Sequence of chain 2.A:
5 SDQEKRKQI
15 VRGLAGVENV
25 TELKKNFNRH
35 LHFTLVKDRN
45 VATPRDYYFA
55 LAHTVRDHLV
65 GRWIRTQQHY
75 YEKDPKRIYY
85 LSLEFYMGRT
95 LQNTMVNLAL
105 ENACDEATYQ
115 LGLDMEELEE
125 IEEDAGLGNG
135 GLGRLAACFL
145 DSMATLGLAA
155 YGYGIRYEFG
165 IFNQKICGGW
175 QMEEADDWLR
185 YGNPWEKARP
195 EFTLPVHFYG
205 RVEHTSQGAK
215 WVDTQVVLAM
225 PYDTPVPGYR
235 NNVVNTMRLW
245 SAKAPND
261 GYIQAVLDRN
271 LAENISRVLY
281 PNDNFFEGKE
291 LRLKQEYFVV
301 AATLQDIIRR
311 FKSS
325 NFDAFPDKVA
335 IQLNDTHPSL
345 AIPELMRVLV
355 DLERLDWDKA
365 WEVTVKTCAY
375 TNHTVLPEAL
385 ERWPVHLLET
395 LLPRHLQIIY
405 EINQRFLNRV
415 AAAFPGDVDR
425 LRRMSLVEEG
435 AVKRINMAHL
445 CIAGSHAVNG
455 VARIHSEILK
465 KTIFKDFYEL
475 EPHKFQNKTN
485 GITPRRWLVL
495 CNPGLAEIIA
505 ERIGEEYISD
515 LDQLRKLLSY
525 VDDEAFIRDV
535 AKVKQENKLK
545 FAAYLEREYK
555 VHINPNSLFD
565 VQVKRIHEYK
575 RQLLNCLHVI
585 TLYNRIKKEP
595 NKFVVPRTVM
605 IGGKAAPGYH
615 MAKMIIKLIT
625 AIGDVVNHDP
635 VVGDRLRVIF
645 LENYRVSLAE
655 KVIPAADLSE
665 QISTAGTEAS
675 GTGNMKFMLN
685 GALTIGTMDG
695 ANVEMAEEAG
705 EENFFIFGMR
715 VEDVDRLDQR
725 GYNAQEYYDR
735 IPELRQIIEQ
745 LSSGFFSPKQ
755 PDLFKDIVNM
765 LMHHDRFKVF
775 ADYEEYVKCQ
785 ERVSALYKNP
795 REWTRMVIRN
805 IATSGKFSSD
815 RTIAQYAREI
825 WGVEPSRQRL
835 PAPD

Binding-site contacts:
Ligand atom C6 contacts residue VAL40 of chain 1.A at 3.4 Å (hydrophobic).
Ligand atom C8 contacts residue LYS191 of chain 2.A at 3.7 Å.
Ligand atom C22 contacts residue HIS57 of chain 1.A at 3.7 Å.
Ligand atom C8 contacts residue GLU190 of chain 2.A at 3.7 Å.
Ligand atom C4 contacts residue GLU190 of chain 2.A at 3.7 Å.
Ligand atom O2 contacts residue LYS191 of chain 2.A at 2.7 Å.
Ligand atom C7 contacts residue VAL40 of chain 1.A at 3.3 Å (hydrophobic).
Ligand atom N1 contacts residue LYS191 of chain 2.A at 3.7 Å.
Ligand atom C7 contacts residue THR38 of chain 1.A at 3.3 Å.
Ligand atom C7 contacts residue ARG60 of chain 2.A at 2.9 Å.
Ligand atom C2 contacts residue PRO229 of chain 2.A at 3.7 Å (hydrophobic).
Ligand atom C4 contacts residue ARG60 of chain 2.A at 3.2 Å.
Ligand atom C1 contacts residue TRP67 of chain 2.A at 3.7 Å (hydrophobic).
Ligand atom F1 contacts residue PRO188 of chain 1.A at 2.8 Å.
Ligand atom C17 contacts residue THR38 of chain 1.A at 3.3 Å.
Ligand atom F1 contacts residue PHE53 of chain 1.A at 3.6 Å.
Ligand atom N1 contacts residue GLU190 of chain 2.A at 2.8 Å (salt-bridge).
Ligand atom C3 contacts residue TRP189 of chain 2.A at 3.1 Å (hydrophobic).
Ligand atom N1 contacts residue ARG60 of chain 2.A at 3.5 Å (salt-bridge).
Ligand atom C23 contacts residue HIS57 of chain 1.A at 3.5 Å.
Ligand atom C6 contacts residue ARG60 of chain 2.A at 3.5 Å.
Ligand atom C3 contacts residue PRO188 of chain 2.A at 3.5 Å (hydrophobic).
Ligand atom C10 contacts residue THR38 of chain 1.A at 3.5 Å.
Ligand atom CL1 contacts residue VAL64 of chain 2.A at 3.1 Å.
Ligand atom F1 contacts residue ASN187 of chain 1.A at 3.1 Å.
Ligand atom O1 contacts residue GLU190 of chain 2.A at 3.3 Å (salt-bridge).
Ligand atom C1 contacts residue ARG60 of chain 2.A at 3.6 Å.
Ligand atom C19 contacts residue HIS57 of chain 1.A at 3.4 Å.
Ligand atom C20 contacts residue HIS57 of chain 1.A at 3.6 Å.
Ligand atom F1 contacts residue GLY186 of chain 1.A at 3.3 Å.
Ligand atom C5 contacts residue ARG60 of chain 2.A at 3.1 Å.
Ligand atom C22 contacts residue PHE53 of chain 1.A at 3.5 Å (hydrophobic).
Ligand atom C2 contacts residue TRP189 of chain 2.A at 3.7 Å (hydrophobic).
Ligand atom C18 contacts residue HIS57 of chain 1.A at 3.3 Å.
Ligand atom C5 contacts residue VAL40 of chain 1.A at 3.4 Å (hydrophobic).
Ligand atom C8 contacts residue ARG60 of chain 2.A at 3.6 Å.
Ligand atom N2 contacts residue THR38 of chain 1.A at 2.6 Å (h-bond).
Ligand atom CL1 contacts residue TRP67 of chain 2.A at 3.4 Å.
Ligand atom C2 contacts residue TRP67 of chain 2.A at 3.6 Å (hydrophobic).
Ligand atom C9 contacts residue THR38 of chain 1.A at 3.6 Å.

Sequence of chain 1.A:
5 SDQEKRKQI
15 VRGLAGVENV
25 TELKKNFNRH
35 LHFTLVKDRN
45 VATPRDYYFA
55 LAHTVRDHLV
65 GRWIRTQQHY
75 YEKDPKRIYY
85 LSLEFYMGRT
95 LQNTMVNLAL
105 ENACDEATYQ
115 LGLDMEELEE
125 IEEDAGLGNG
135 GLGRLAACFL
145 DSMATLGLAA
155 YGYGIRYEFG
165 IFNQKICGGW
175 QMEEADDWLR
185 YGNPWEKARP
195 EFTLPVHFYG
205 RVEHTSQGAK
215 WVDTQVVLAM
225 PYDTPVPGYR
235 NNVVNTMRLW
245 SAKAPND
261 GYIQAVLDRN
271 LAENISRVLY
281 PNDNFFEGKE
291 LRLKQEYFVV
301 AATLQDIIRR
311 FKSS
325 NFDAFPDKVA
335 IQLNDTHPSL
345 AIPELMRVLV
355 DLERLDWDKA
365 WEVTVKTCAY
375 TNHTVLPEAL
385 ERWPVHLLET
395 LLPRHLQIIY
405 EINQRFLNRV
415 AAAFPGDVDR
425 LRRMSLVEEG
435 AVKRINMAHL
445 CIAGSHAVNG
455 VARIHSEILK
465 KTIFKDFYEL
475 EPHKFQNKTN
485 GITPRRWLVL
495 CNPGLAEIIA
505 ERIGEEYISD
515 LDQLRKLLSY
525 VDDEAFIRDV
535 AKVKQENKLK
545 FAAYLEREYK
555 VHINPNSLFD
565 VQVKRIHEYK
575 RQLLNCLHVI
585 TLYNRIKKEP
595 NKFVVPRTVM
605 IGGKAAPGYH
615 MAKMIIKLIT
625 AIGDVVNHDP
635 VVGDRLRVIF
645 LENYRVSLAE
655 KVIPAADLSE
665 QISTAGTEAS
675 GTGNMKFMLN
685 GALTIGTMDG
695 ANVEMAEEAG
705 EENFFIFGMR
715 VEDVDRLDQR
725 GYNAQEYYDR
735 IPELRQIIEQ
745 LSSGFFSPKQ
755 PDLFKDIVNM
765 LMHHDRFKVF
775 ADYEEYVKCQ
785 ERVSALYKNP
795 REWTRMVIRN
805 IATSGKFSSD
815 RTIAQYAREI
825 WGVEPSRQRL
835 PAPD

The protein below binds the small molecule below.
Small molecule (SMILES): O=C(N[C@@H](Cc1ccc(F)cc1)C(=O)N1CCC(O)CC1)c1cc2cc(Cl)ccc2[nH]1